Binding-site contacts:
Ligand atom O5 contacts residue ASN368 of chain 1.A at 2.5 Å (h-bond).
Ligand atom C2 contacts residue ASN368 of chain 1.A at 2.5 Å.
Ligand atom O7 contacts residue ASN368 of chain 1.A at 3.4 Å (h-bond).
Ligand atom C3 contacts residue ASN368 of chain 1.A at 3.9 Å.
Ligand atom C7 contacts residue ASN368 of chain 1.A at 3.4 Å.
Ligand atom C1 contacts residue ASN368 of chain 1.A at 1.5 Å.
Ligand atom N2 contacts residue NAG2 of chain 1.O at 3.9 Å.
Ligand atom C7 contacts residue NAG2 of chain 1.O at 3.7 Å.
Ligand atom O7 contacts residue NAG1 of chain 1.O at 4.3 Å.
Ligand atom C5 contacts residue ASN368 of chain 1.A at 3.8 Å.
Ligand atom O3 contacts residue NAG2 of chain 1.O at 3.7 Å.
Ligand atom O7 contacts residue NAG2 of chain 1.O at 4.3 Å.
Ligand atom N2 contacts residue ASN368 of chain 1.A at 2.9 Å (h-bond).
Ligand atom C8 contacts residue NAG2 of chain 1.O at 3.6 Å.
Ligand atom C8 contacts residue ASN368 of chain 1.A at 4.5 Å.
Ligand atom C8 contacts residue NAG1 of chain 1.O at 4.0 Å.
Ligand atom C4 contacts residue ASN368 of chain 1.A at 4.4 Å.
Ligand atom C8 contacts residue GLN339 of chain 1.A at 3.6 Å.

Sequence of chain 1.A:
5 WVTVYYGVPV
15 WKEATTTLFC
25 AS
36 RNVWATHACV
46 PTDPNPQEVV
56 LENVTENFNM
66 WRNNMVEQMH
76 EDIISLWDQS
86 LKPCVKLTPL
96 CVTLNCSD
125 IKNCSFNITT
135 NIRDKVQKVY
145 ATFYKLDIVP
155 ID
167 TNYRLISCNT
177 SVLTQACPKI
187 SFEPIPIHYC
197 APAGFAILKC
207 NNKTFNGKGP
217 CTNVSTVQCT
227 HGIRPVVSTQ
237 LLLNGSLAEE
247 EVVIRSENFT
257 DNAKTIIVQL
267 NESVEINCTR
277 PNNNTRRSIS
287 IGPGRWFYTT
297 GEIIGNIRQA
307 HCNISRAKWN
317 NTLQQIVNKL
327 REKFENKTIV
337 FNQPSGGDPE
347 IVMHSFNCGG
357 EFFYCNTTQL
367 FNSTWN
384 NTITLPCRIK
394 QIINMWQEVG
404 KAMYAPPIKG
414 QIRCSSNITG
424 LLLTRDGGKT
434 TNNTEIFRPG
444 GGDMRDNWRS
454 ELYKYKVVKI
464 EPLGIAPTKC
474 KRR

This protein binds this small molecule.
Small molecule (SMILES): CC(=O)N[C@@H]1[C@@H](O)[C@H](O)[C@@H](CO)O[C@H]1O